Binding-site contacts:
Ligand atom C7 contacts residue ASN416 of chain 1.B at 3.6 Å.
Ligand atom C4 contacts residue ASN416 of chain 1.B at 4.2 Å.
Ligand atom C2 contacts residue ASN416 of chain 1.B at 2.4 Å.
Ligand atom N2 contacts residue ASN416 of chain 1.B at 2.9 Å (h-bond).
Ligand atom O7 contacts residue ASN416 of chain 1.B at 3.7 Å.
Ligand atom O5 contacts residue PRO261 of chain 1.B at 3.7 Å.
Ligand atom C8 contacts residue ASN232 of chain 1.B at 3.4 Å.
Ligand atom C6 contacts residue PRO261 of chain 1.B at 4.2 Å (hydrophobic).
Ligand atom C1 contacts residue ASN416 of chain 1.B at 1.4 Å.
Ligand atom O6 contacts residue PRO261 of chain 1.B at 4.0 Å.
Ligand atom C3 contacts residue ASN416 of chain 1.B at 3.7 Å.
Ligand atom C5 contacts residue ASN416 of chain 1.B at 3.7 Å.
Ligand atom C7 contacts residue ASN232 of chain 1.B at 4.2 Å.
Ligand atom C8 contacts residue NAG1 of chain 1.EA at 3.4 Å.
Ligand atom O5 contacts residue ASN416 of chain 1.B at 2.3 Å (h-bond).

This protein binds this small molecule.
Small molecule (SMILES): CC(=O)N[C@H]1[C@H](O[C@H]2[C@H](O)[C@@H](NC(C)=O)CO[C@@H]2CO)O[C@H](CO)[C@@H](O)[C@@H]1O

Sequence of chain 1.B:
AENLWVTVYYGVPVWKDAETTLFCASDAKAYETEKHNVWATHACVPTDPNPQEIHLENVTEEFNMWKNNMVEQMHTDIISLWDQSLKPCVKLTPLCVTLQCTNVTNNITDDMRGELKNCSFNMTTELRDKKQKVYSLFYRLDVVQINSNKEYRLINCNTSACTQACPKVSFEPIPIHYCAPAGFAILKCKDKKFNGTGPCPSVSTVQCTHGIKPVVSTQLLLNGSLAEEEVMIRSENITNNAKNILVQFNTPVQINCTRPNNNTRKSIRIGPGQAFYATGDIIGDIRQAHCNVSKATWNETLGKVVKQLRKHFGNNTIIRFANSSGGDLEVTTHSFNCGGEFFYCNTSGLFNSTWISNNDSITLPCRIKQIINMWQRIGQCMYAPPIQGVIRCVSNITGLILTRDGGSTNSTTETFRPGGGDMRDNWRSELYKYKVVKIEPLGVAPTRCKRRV